Binding-site contacts:
Ligand atom O1 contacts residue PHE41 of chain 1.C at 3.2 Å.
Ligand atom C6 contacts residue TYR42 of chain 1.C at 3.9 Å (hydrophobic).
Ligand atom O5 contacts residue ASP116 of chain 1.C at 2.7 Å (salt-bridge).
Ligand atom O1 contacts residue LEU229 of chain 1.C at 3.2 Å.
Ligand atom O5 contacts residue TYR42 of chain 1.C at 3.8 Å.
Ligand atom C3 contacts residue PHE41 of chain 1.C at 3.9 Å (hydrophobic).
Ligand atom C6 contacts residue ASN228 of chain 1.C at 4.0 Å.
Ligand atom O6 contacts residue ASP39 of chain 1.C at 4.0 Å.
Ligand atom O3 contacts residue GLN274 of chain 1.C at 3.5 Å (h-bond).
Ligand atom O3 contacts residue ARG178 of chain 1.C at 2.9 Å (salt-bridge).
Ligand atom O2 contacts residue TYR42 of chain 1.C at 3.2 Å.
Ligand atom O6 contacts residue ASN228 of chain 1.C at 3.0 Å (h-bond).
Ligand atom C1 contacts residue LEU229 of chain 1.C at 3.6 Å (hydrophobic).
Ligand atom O5 contacts residue THR117 of chain 1.C at 3.6 Å.
Ligand atom O5 contacts residue THR174 of chain 1.C at 2.7 Å (h-bond).
Ligand atom C5 contacts residue ASP116 of chain 1.C at 3.5 Å.
Ligand atom O4 contacts residue GLN274 of chain 1.C at 3.0 Å (h-bond).
Ligand atom O4 contacts residue ASP116 of chain 1.C at 2.6 Å (salt-bridge).
Ligand atom O1 contacts residue ASP39 of chain 1.C at 2.9 Å (salt-bridge).
Ligand atom C5 contacts residue THR174 of chain 1.C at 3.6 Å.
Ligand atom C3 contacts residue ASP254 of chain 1.C at 3.5 Å.
Ligand atom C4 contacts residue GLN274 of chain 1.C at 3.9 Å.
Ligand atom C1 contacts residue ASP254 of chain 1.C at 3.5 Å.
Ligand atom O4 contacts residue PHE41 of chain 1.C at 3.8 Å.
Ligand atom C3 contacts residue GLN274 of chain 1.C at 3.7 Å.
Ligand atom O3 contacts residue ASP254 of chain 1.C at 2.7 Å (salt-bridge).
Ligand atom C4 contacts residue ASP116 of chain 1.C at 3.2 Å.
Ligand atom C4 contacts residue PHE41 of chain 1.C at 3.8 Å (hydrophobic).
Ligand atom C5 contacts residue ARG178 of chain 1.C at 4.0 Å.
Ligand atom C4 contacts residue ARG178 of chain 1.C at 3.9 Å.
Ligand atom C2 contacts residue ASP39 of chain 1.C at 3.4 Å.
Ligand atom O3 contacts residue ASN228 of chain 1.C at 3.4 Å.
Ligand atom C2 contacts residue ASN228 of chain 1.C at 4.0 Å.
Ligand atom C1 contacts residue ASP39 of chain 1.C at 3.2 Å.
Ligand atom O1 contacts residue ASP254 of chain 1.C at 3.4 Å (salt-bridge).
Ligand atom O2 contacts residue ASP39 of chain 1.C at 2.6 Å (salt-bridge).
Ligand atom O2 contacts residue PHE41 of chain 1.C at 3.6 Å.
Ligand atom O4 contacts residue ARG178 of chain 1.C at 2.8 Å (salt-bridge).
Ligand atom C1 contacts residue ASN228 of chain 1.C at 3.6 Å.
Ligand atom C6 contacts residue PHE68 of chain 1.C at 3.8 Å (hydrophobic).

Sequence of chain 1.C:
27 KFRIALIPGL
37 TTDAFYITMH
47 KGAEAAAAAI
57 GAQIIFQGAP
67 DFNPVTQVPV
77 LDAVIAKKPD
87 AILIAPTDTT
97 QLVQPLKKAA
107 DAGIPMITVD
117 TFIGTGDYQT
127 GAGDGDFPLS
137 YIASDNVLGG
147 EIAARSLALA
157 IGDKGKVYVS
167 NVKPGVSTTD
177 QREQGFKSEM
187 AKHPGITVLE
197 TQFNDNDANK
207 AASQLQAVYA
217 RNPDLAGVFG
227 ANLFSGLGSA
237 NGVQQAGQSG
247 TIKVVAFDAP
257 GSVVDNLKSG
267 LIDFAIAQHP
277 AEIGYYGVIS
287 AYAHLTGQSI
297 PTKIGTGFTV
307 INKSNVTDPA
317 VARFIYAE

The protein below binds the small molecule below.
Small molecule (SMILES): OC[C@]1(O)OC[C@@H](O)[C@H](O)[C@@H]1O